Binding-site contacts:
Ligand atom N2 contacts residue ASN162 of chain 1.A at 2.9 Å (h-bond).
Ligand atom C3 contacts residue ASN162 of chain 1.A at 3.8 Å.
Ligand atom O7 contacts residue ASN162 of chain 1.A at 3.2 Å (h-bond).
Ligand atom O5 contacts residue ASN162 of chain 1.A at 2.4 Å (h-bond).
Ligand atom C5 contacts residue ASN162 of chain 1.A at 3.6 Å.
Ligand atom C7 contacts residue ASN162 of chain 1.A at 3.2 Å.
Ligand atom C8 contacts residue ASN162 of chain 1.A at 4.4 Å.
Ligand atom C1 contacts residue ASN162 of chain 1.A at 1.4 Å.
Ligand atom C4 contacts residue ASN162 of chain 1.A at 4.2 Å.
Ligand atom C2 contacts residue ASN162 of chain 1.A at 2.4 Å.

Sequence of chain 1.A:
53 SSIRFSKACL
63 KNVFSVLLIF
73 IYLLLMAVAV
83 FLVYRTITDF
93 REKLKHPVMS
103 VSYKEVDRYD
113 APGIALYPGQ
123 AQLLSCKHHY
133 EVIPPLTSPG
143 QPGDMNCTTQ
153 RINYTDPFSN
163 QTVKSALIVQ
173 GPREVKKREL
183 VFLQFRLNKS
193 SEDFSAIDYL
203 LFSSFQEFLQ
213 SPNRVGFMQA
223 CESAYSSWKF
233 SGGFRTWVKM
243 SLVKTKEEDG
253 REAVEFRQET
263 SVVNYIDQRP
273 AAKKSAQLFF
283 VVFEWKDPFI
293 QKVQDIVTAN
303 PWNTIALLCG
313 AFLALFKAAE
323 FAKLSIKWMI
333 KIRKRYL

The protein below binds the small molecule below.
Small molecule (SMILES): CC(=O)N[C@@H]1[C@@H](O)[C@H](O)[C@@H](CO)O[C@H]1O